Binding-site contacts:
Ligand atom N2 contacts residue ASN328 of chain 1.C at 2.8 Å (h-bond).
Ligand atom C5 contacts residue ASN328 of chain 1.C at 3.7 Å.
Ligand atom C7 contacts residue ASN328 of chain 1.C at 3.1 Å.
Ligand atom C3 contacts residue ASN328 of chain 1.C at 3.8 Å.
Ligand atom O5 contacts residue ASN328 of chain 1.C at 2.4 Å (h-bond).
Ligand atom C2 contacts residue ASN328 of chain 1.C at 2.4 Å.
Ligand atom O6 contacts residue LEU579 of chain 1.C at 3.7 Å.
Ligand atom C5 contacts residue GLN577 of chain 1.C at 4.0 Å.
Ligand atom C1 contacts residue ASN328 of chain 1.C at 1.4 Å.
Ligand atom O4 contacts residue GLN577 of chain 1.C at 4.1 Å.
Ligand atom C4 contacts residue ASN328 of chain 1.C at 4.2 Å.
Ligand atom C4 contacts residue GLN577 of chain 1.C at 3.6 Å.
Ligand atom O6 contacts residue GLN577 of chain 1.C at 3.5 Å (h-bond).
Ligand atom O7 contacts residue ASN328 of chain 1.C at 3.1 Å (h-bond).
Ligand atom C6 contacts residue GLN577 of chain 1.C at 3.5 Å.
Ligand atom C6 contacts residue PRO576 of chain 1.C at 4.0 Å (hydrophobic).
Ligand atom O5 contacts residue GLN577 of chain 1.C at 4.2 Å.
Ligand atom C8 contacts residue ASN328 of chain 1.C at 4.3 Å.

The protein below binds the small molecule below.
Small molecule (SMILES): CC(=O)N[C@@H]1[C@@H](O)[C@H](O)[C@@H](CO)O[C@H]1O

Sequence of chain 1.C:
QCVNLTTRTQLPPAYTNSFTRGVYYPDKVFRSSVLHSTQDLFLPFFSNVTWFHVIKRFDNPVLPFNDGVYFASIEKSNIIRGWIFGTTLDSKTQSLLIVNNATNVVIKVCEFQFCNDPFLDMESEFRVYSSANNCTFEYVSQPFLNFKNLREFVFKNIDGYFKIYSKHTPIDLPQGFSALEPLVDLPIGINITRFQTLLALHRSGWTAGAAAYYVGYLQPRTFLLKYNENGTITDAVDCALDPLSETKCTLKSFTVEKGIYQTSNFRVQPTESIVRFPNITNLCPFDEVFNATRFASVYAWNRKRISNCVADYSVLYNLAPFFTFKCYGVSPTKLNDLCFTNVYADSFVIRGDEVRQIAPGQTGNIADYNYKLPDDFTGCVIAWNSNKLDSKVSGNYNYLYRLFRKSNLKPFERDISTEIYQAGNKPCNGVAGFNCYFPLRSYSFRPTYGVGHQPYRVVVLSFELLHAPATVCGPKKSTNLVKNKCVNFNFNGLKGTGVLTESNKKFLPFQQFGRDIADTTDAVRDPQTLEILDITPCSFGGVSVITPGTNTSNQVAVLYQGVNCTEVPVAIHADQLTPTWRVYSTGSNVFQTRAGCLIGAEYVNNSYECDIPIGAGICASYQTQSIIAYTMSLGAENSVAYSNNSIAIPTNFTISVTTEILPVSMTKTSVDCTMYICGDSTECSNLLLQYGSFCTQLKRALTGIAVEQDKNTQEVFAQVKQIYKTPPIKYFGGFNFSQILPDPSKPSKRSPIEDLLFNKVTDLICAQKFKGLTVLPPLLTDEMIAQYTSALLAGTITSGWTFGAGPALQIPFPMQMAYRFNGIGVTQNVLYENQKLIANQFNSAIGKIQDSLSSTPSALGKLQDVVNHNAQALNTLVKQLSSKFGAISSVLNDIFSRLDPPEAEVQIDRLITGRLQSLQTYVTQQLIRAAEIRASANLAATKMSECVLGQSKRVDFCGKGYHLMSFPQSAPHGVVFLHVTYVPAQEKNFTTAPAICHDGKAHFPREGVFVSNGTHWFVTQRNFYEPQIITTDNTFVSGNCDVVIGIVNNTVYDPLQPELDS